A protein and the small-molecule ligand that binds it are described below.
Small molecule (SMILES): CC(=O)N[C@H]1[C@H](O[C@H]2[C@H](O)[C@@H](NC(C)=O)CO[C@@H]2CO)O[C@H](CO)[C@@H](O[C@@H]2O[C@H](CO[C@H]3O[C@H](CO)[C@@H](O)[C@H](O)[C@@H]3O)[C@@H](O)[C@H](O[C@H]3O[C@H](CO)[C@@H](O)[C@H](O)[C@@H]3O)[C@@H]2O)[C@@H]1O

Sequence of chain 1.F:
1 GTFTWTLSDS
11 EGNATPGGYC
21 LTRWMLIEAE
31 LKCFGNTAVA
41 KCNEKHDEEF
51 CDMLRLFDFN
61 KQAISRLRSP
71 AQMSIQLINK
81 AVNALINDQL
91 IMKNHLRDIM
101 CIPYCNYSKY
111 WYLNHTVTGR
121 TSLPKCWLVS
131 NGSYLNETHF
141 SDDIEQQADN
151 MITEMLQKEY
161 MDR

Binding-site contacts:
Ligand atom C3 contacts residue NAG1 of chain 1.KA at 4.3 Å.
Ligand atom C5 contacts residue NAG1 of chain 1.KA at 4.2 Å.
Ligand atom C6 contacts residue ILE64 of chain 1.F at 4.1 Å (hydrophobic).
Ligand atom O7 contacts residue GLU76 of chain 1.E at 3.4 Å.
Ligand atom O5 contacts residue THR77 of chain 1.E at 4.0 Å.
Ligand atom C8 contacts residue ARG96 of chain 1.E at 3.8 Å.
Ligand atom C6 contacts residue ASN79 of chain 1.E at 4.0 Å.
Ligand atom O7 contacts residue ASN79 of chain 1.E at 4.3 Å.
Ligand atom N2 contacts residue ASN79 of chain 1.E at 3.0 Å (h-bond).
Ligand atom C1 contacts residue NAG1 of chain 1.KA at 3.9 Å.
Ligand atom O6 contacts residue TRP24 of chain 1.F at 2.8 Å (h-bond).
Ligand atom C4 contacts residue ASN79 of chain 1.E at 4.4 Å.
Ligand atom O4 contacts residue ARG23 of chain 1.F at 4.2 Å.
Ligand atom C3 contacts residue TRP24 of chain 1.F at 4.3 Å (hydrophobic).
Ligand atom C2 contacts residue ASN79 of chain 1.E at 2.6 Å.
Ligand atom O5 contacts residue ASN79 of chain 1.E at 2.4 Å (h-bond).
Ligand atom C7 contacts residue ASN79 of chain 1.E at 3.8 Å.
Ligand atom O5 contacts residue TRP24 of chain 1.F at 4.4 Å.
Ligand atom C8 contacts residue GLU76 of chain 1.E at 4.1 Å.
Ligand atom C1 contacts residue TRP24 of chain 1.F at 4.4 Å (hydrophobic).
Ligand atom N2 contacts residue ARG96 of chain 1.E at 4.0 Å.
Ligand atom O3 contacts residue ARG23 of chain 1.F at 4.4 Å.
Ligand atom C5 contacts residue ASN79 of chain 1.E at 3.7 Å.
Ligand atom O3 contacts residue TRP24 of chain 1.F at 3.8 Å.
Ligand atom C8 contacts residue ILE64 of chain 1.F at 3.9 Å (hydrophobic).
Ligand atom O4 contacts residue TRP24 of chain 1.F at 3.6 Å.
Ligand atom C5 contacts residue TRP24 of chain 1.F at 3.5 Å (hydrophobic).
Ligand atom C6 contacts residue THR77 of chain 1.E at 4.0 Å.
Ligand atom C1 contacts residue ASN79 of chain 1.E at 1.5 Å.
Ligand atom C7 contacts residue GLU76 of chain 1.E at 3.8 Å.
Ligand atom O6 contacts residue ASN79 of chain 1.E at 4.1 Å.
Ligand atom C1 contacts residue GLU76 of chain 1.E at 4.3 Å.
Ligand atom O2 contacts residue TRP24 of chain 1.F at 3.2 Å.
Ligand atom C7 contacts residue ARG96 of chain 1.E at 4.1 Å.
Ligand atom O6 contacts residue ILE64 of chain 1.F at 4.2 Å.
Ligand atom C3 contacts residue ASN79 of chain 1.E at 3.9 Å.
Ligand atom O5 contacts residue NAG1 of chain 1.KA at 4.4 Å.
Ligand atom C6 contacts residue TRP24 of chain 1.F at 3.5 Å (hydrophobic).
Ligand atom C2 contacts residue TRP24 of chain 1.F at 3.9 Å (hydrophobic).
Ligand atom O6 contacts residue THR77 of chain 1.E at 3.1 Å (h-bond).

Sequence of chain 1.E:
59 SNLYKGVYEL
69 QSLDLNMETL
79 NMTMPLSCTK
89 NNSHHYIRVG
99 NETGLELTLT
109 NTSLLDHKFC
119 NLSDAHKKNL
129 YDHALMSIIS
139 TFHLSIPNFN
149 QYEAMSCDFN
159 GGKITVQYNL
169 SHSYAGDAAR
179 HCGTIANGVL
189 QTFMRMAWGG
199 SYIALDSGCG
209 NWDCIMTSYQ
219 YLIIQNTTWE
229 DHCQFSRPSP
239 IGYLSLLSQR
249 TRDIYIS